Binding-site contacts:
Ligand atom C4 contacts residue HEM1 of chain 1.U at 3.4 Å.
Ligand atom C8 contacts residue PHE183 of chain 1.D at 4.1 Å (hydrophobic).
Ligand atom C6 contacts residue PHE183 of chain 1.D at 3.8 Å (hydrophobic).
Ligand atom O2 contacts residue LEU99 of chain 1.D at 3.7 Å.
Ligand atom O1 contacts residue SER96 of chain 1.D at 3.9 Å.
Ligand atom C6 contacts residue ALA249 of chain 1.D at 3.9 Å (hydrophobic).
Ligand atom C2 contacts residue ALA249 of chain 1.D at 4.2 Å (hydrophobic).
Ligand atom C5 contacts residue LEU99 of chain 1.D at 4.1 Å (hydrophobic).
Ligand atom C6 contacts residue LEU99 of chain 1.D at 4.0 Å (hydrophobic).
Ligand atom C3 contacts residue ALA249 of chain 1.D at 3.9 Å (hydrophobic).
Ligand atom C1 contacts residue SER96 of chain 1.D at 3.5 Å.
Ligand atom C5 contacts residue ALA249 of chain 1.D at 3.6 Å (hydrophobic).
Ligand atom C7 contacts residue ARG93 of chain 1.D at 4.1 Å.
Ligand atom C8 contacts residue PHE299 of chain 1.D at 3.8 Å (hydrophobic).
Ligand atom C4 contacts residue LEU99 of chain 1.D at 4.1 Å (hydrophobic).
Ligand atom C7 contacts residue LEU99 of chain 1.D at 3.8 Å (hydrophobic).
Ligand atom C7 contacts residue VAL182 of chain 1.D at 4.0 Å (hydrophobic).
Ligand atom C6 contacts residue VAL182 of chain 1.D at 4.1 Å (hydrophobic).
Ligand atom O2 contacts residue SER96 of chain 1.D at 2.6 Å (h-bond).
Ligand atom O1 contacts residue SER248 of chain 1.D at 3.5 Å.
Ligand atom C1 contacts residue SER245 of chain 1.D at 3.5 Å.
Ligand atom O2 contacts residue SER245 of chain 1.D at 2.6 Å (h-bond).
Ligand atom O3 contacts residue PHE183 of chain 1.D at 3.2 Å.
Ligand atom O3 contacts residue PHE299 of chain 1.D at 3.6 Å.
Ligand atom C1 contacts residue LEU99 of chain 1.D at 4.1 Å (hydrophobic).
Ligand atom C3 contacts residue HEM1 of chain 1.U at 3.5 Å.
Ligand atom O1 contacts residue SER245 of chain 1.D at 3.7 Å.
Ligand atom C6 contacts residue PHE186 of chain 1.D at 3.8 Å (hydrophobic).
Ligand atom C2 contacts residue LEU99 of chain 1.D at 3.8 Å (hydrophobic).
Ligand atom C4 contacts residue ALA249 of chain 1.D at 3.5 Å (hydrophobic).
Ligand atom C5 contacts residue PHE183 of chain 1.D at 3.9 Å (hydrophobic).
Ligand atom C1 contacts residue ARG93 of chain 1.D at 3.9 Å.
Ligand atom O2 contacts residue ILE98 of chain 1.D at 3.9 Å.
Ligand atom C7 contacts residue SER248 of chain 1.D at 3.8 Å.
Ligand atom C8 contacts residue HEM1 of chain 1.U at 3.2 Å.
Ligand atom O2 contacts residue HEM1 of chain 1.U at 4.1 Å.
Ligand atom O3 contacts residue ALA249 of chain 1.D at 4.0 Å.
Ligand atom C3 contacts residue LEU99 of chain 1.D at 3.9 Å (hydrophobic).
Ligand atom C7 contacts residue PHE186 of chain 1.D at 4.1 Å (hydrophobic).
Ligand atom O1 contacts residue ARG93 of chain 1.D at 2.8 Å (salt-bridge).

Sequence of chain 1.D:
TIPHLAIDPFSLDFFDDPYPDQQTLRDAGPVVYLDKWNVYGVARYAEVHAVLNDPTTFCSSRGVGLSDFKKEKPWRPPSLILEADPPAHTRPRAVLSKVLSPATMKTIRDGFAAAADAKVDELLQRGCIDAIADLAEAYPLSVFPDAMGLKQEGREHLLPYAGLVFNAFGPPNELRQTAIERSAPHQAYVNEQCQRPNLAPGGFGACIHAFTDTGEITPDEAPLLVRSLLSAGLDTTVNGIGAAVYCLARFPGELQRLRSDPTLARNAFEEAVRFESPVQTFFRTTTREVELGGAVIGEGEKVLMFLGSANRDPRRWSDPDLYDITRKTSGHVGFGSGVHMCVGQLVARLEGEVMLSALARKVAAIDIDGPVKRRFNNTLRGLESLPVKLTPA

A protein and the small-molecule ligand that binds it are described below.
Small molecule (SMILES): COc1ccc(C(=O)O)cc1